Sequence of chain 1.A:
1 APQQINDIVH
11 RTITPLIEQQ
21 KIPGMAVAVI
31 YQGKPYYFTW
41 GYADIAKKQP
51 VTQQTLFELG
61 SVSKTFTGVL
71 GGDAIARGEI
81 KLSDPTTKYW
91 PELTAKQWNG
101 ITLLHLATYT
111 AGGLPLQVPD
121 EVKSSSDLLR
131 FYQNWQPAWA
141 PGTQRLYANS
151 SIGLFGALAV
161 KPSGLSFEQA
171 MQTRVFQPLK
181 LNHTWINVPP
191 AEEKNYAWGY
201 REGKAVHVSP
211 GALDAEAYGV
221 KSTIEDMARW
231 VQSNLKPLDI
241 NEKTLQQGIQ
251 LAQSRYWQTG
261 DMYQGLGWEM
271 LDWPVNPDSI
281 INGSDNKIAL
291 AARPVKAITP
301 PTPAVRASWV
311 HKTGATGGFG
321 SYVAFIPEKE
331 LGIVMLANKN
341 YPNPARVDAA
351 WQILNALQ

Binding-site contacts:
Ligand atom C3 contacts residue TRP139 of chain 1.A at 4.3 Å (hydrophobic).
Ligand atom C1 contacts residue ALA140 of chain 1.A at 4.0 Å (hydrophobic).
Ligand atom S5 contacts residue PRO137 of chain 1.A at 4.5 Å.
Ligand atom S5 contacts residue TRP139 of chain 1.A at 3.7 Å.
Ligand atom C2 contacts residue ALA138 of chain 1.A at 3.5 Å (hydrophobic).
Ligand atom O8 contacts residue ALA140 of chain 1.A at 3.5 Å.
Ligand atom C4 contacts residue TRP139 of chain 1.A at 4.1 Å (hydrophobic).
Ligand atom O7 contacts residue ALA140 of chain 1.A at 3.6 Å.
Ligand atom C2 contacts residue ALA140 of chain 1.A at 4.1 Å (hydrophobic).
Ligand atom C4 contacts residue ALA140 of chain 1.A at 3.6 Å (hydrophobic).
Ligand atom O8 contacts residue PRO141 of chain 1.A at 4.3 Å.
Ligand atom S5 contacts residue ALA140 of chain 1.A at 3.7 Å.
Ligand atom C1 contacts residue ALA138 of chain 1.A at 3.6 Å (hydrophobic).
Ligand atom C1 contacts residue PRO137 of chain 1.A at 3.7 Å (hydrophobic).
Ligand atom C6 contacts residue ALA140 of chain 1.A at 3.4 Å (hydrophobic).
Ligand atom C3 contacts residue ALA140 of chain 1.A at 3.9 Å (hydrophobic).
Ligand atom C2 contacts residue TRP139 of chain 1.A at 4.0 Å (hydrophobic).
Ligand atom C1 contacts residue TRP139 of chain 1.A at 3.7 Å (hydrophobic).

A protein and the small-molecule ligand that binds it are described below.
Small molecule (SMILES): O=C(O)c1cccs1